Sequence of chain 2.A:
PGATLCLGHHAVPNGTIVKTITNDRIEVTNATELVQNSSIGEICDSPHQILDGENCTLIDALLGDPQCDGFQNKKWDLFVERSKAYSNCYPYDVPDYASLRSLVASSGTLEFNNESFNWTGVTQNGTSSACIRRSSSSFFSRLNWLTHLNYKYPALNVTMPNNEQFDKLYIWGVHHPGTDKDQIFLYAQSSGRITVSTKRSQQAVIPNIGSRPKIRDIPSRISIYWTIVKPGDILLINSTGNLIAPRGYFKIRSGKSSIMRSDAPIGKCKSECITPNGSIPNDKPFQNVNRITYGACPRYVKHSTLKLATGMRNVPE

This protein binds this small molecule.
Small molecule (SMILES): CC(=O)N[C@H]1[C@H](O[C@H]2[C@H](O)[C@@H](NC(C)=O)CO[C@@H]2CO)O[C@H](CO)[C@@H](O[C@@H]2O[C@H](CO)[C@@H](O)[C@H](O)[C@@H]2O)[C@@H]1O

Sequence of chain 1.A:
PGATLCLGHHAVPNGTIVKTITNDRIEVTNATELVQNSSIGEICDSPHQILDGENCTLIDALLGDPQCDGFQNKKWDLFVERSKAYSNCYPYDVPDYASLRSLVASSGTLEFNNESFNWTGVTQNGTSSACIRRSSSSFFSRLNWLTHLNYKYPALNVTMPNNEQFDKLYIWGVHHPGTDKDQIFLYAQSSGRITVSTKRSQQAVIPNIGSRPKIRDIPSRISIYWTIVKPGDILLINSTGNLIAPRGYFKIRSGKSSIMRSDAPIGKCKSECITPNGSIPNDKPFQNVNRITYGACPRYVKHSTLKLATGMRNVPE

Binding-site contacts:
Ligand atom C7 contacts residue NAG1 of chain 1.H at 3.3 Å.
Ligand atom N2 contacts residue SER213 of chain 2.A at 2.7 Å (h-bond).
Ligand atom C5 contacts residue LYS216 of chain 2.A at 3.7 Å.
Ligand atom C8 contacts residue THR181 of chain 2.A at 3.4 Å.
Ligand atom C3 contacts residue ASN159 of chain 1.A at 3.9 Å.
Ligand atom O7 contacts residue ARG214 of chain 2.A at 4.2 Å.
Ligand atom N2 contacts residue NAG1 of chain 1.H at 3.5 Å (h-bond).
Ligand atom C5 contacts residue THR161 of chain 1.A at 4.2 Å.
Ligand atom C3 contacts residue SER213 of chain 2.A at 3.9 Å.
Ligand atom C6 contacts residue LYS216 of chain 2.A at 3.9 Å.
Ligand atom C5 contacts residue ASN159 of chain 1.A at 3.6 Å.
Ligand atom C6 contacts residue THR161 of chain 1.A at 3.3 Å.
Ligand atom O5 contacts residue ASN159 of chain 1.A at 2.3 Å (h-bond).
Ligand atom C8 contacts residue ILE236 of chain 1.A at 3.7 Å (hydrophobic).
Ligand atom C2 contacts residue SER213 of chain 2.A at 3.7 Å.
Ligand atom C1 contacts residue ASN159 of chain 1.A at 1.5 Å.
Ligand atom O7 contacts residue PRO215 of chain 2.A at 3.3 Å.
Ligand atom C8 contacts residue SER213 of chain 2.A at 3.1 Å.
Ligand atom C7 contacts residue SER213 of chain 2.A at 3.2 Å.
Ligand atom N2 contacts residue ASN159 of chain 1.A at 3.1 Å (h-bond).
Ligand atom C4 contacts residue ASN159 of chain 1.A at 4.3 Å.
Ligand atom C8 contacts residue NAG1 of chain 1.H at 3.0 Å.
Ligand atom O5 contacts residue LEU238 of chain 1.A at 4.2 Å.
Ligand atom C4 contacts residue LYS216 of chain 2.A at 3.9 Å.
Ligand atom C8 contacts residue PRO215 of chain 2.A at 3.9 Å (hydrophobic).
Ligand atom O5 contacts residue LYS216 of chain 2.A at 2.9 Å (salt-bridge).
Ligand atom C7 contacts residue LYS216 of chain 2.A at 3.8 Å.
Ligand atom O3 contacts residue LYS216 of chain 2.A at 3.9 Å.
Ligand atom C1 contacts residue LYS216 of chain 2.A at 3.7 Å.
Ligand atom C7 contacts residue PRO215 of chain 2.A at 4.0 Å (hydrophobic).
Ligand atom O7 contacts residue NAG1 of chain 1.H at 3.9 Å.
Ligand atom O6 contacts residue LYS216 of chain 2.A at 3.3 Å (salt-bridge).
Ligand atom O7 contacts residue LYS216 of chain 2.A at 2.8 Å (salt-bridge).
Ligand atom O4 contacts residue LYS216 of chain 2.A at 3.7 Å.
Ligand atom O6 contacts residue THR161 of chain 1.A at 4.2 Å.
Ligand atom C1 contacts residue SER213 of chain 2.A at 4.1 Å.
Ligand atom C7 contacts residue ASN159 of chain 1.A at 4.2 Å.
Ligand atom C2 contacts residue LYS216 of chain 2.A at 3.8 Å.
Ligand atom C2 contacts residue ASN159 of chain 1.A at 2.5 Å.
Ligand atom O7 contacts residue SER213 of chain 2.A at 4.3 Å.